Sequence of chain 15.F:
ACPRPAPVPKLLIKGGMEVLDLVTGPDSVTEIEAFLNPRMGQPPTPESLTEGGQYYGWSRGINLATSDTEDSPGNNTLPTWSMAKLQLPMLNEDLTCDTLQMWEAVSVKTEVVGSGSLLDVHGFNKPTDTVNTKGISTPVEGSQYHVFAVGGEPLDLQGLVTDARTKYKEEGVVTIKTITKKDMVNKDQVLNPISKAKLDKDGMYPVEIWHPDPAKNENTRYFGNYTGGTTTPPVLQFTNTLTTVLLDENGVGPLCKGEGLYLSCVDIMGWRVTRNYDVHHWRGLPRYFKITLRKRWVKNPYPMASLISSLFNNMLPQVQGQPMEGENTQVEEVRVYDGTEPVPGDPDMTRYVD

This protein binds this small molecule.
Small molecule (SMILES): CC(=O)N[C@H]1[C@H]([C@H](O)[C@H](O)CO)O[C@@](O[C@H]2[C@@H](O)[C@@H](CO)O[C@@H](O[C@H]3[C@H](O)[C@@H](O)[C@H](O)O[C@@H]3CO)[C@@H]2O)(C(=O)O)C[C@@H]1O

Sequence of chain 14.F:
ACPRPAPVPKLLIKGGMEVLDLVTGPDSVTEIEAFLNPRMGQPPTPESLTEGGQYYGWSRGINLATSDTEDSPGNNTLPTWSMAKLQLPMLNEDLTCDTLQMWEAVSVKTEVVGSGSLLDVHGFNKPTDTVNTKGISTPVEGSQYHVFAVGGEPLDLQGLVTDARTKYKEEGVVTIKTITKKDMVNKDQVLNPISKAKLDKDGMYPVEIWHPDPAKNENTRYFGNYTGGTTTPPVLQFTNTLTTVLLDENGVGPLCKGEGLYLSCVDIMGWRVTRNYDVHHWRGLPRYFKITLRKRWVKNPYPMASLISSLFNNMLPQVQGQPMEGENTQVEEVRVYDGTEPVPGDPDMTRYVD

Binding-site contacts:
Ligand atom C11 contacts residue ASP85 of chain 14.F at 3.7 Å.
Ligand atom C10 contacts residue TYR72 of chain 15.F at 4.1 Å (hydrophobic).
Ligand atom C3 contacts residue HIS298 of chain 15.F at 4.1 Å.
Ligand atom C5 contacts residue ASN93 of chain 15.F at 4.2 Å.
Ligand atom C4 contacts residue VAL296 of chain 15.F at 4.3 Å (hydrophobic).
Ligand atom O1A contacts residue TYR72 of chain 15.F at 3.2 Å.
Ligand atom O1B contacts residue ARG77 of chain 15.F at 2.9 Å (salt-bridge).
Ligand atom O8 contacts residue TYR72 of chain 15.F at 4.2 Å.
Ligand atom O4 contacts residue THR291 of chain 15.F at 3.3 Å.
Ligand atom O4 contacts residue GLY78 of chain 15.F at 3.1 Å.
Ligand atom O4 contacts residue ILE79 of chain 15.F at 3.5 Å (h-bond).
Ligand atom C1 contacts residue ARG77 of chain 15.F at 3.5 Å.
Ligand atom C4 contacts residue HIS298 of chain 15.F at 4.1 Å.
Ligand atom O1B contacts residue TYR72 of chain 15.F at 4.1 Å.
Ligand atom C3 contacts residue ARG77 of chain 15.F at 3.9 Å.
Ligand atom C4 contacts residue TYR72 of chain 15.F at 3.5 Å (hydrophobic).
Ligand atom O4 contacts residue ASN80 of chain 15.F at 4.2 Å.
Ligand atom O4 contacts residue VAL296 of chain 15.F at 3.8 Å.
Ligand atom O10 contacts residue THR291 of chain 15.F at 3.7 Å.
Ligand atom O4 contacts residue TYR72 of chain 15.F at 4.3 Å.
Ligand atom C3 contacts residue GLY78 of chain 15.F at 4.2 Å.
Ligand atom C6 contacts residue TYR72 of chain 15.F at 3.6 Å (hydrophobic).
Ligand atom C1 contacts residue TYR72 of chain 15.F at 3.8 Å (hydrophobic).
Ligand atom O10 contacts residue ASN293 of chain 15.F at 3.5 Å (h-bond).
Ligand atom O6 contacts residue ASN93 of chain 15.F at 2.9 Å (h-bond).
Ligand atom O3 contacts residue ASN80 of chain 15.F at 4.0 Å.
Ligand atom C7 contacts residue TYR72 of chain 15.F at 4.2 Å (hydrophobic).
Ligand atom O3 contacts residue GLY78 of chain 15.F at 3.7 Å.
Ligand atom C4 contacts residue GLY78 of chain 15.F at 3.4 Å.
Ligand atom O8 contacts residue ARG77 of chain 15.F at 3.9 Å.
Ligand atom O1A contacts residue ARG77 of chain 15.F at 3.0 Å (salt-bridge).
Ligand atom N5 contacts residue TYR72 of chain 15.F at 3.1 Å (h-bond).
Ligand atom C3 contacts residue VAL296 of chain 15.F at 3.5 Å (hydrophobic).
Ligand atom C2 contacts residue GLY78 of chain 15.F at 4.2 Å.
Ligand atom C5 contacts residue TYR72 of chain 15.F at 3.6 Å (hydrophobic).
Ligand atom O4 contacts residue HIS298 of chain 15.F at 3.1 Å (h-bond).
Ligand atom C6 contacts residue THR94 of chain 15.F at 4.2 Å.
Ligand atom C6 contacts residue ASN93 of chain 15.F at 3.1 Å.
Ligand atom O1A contacts residue GLY78 of chain 15.F at 3.7 Å.
Ligand atom C3 contacts residue GLY78 of chain 15.F at 4.0 Å.